Binding-site contacts:
Ligand atom NAJ contacts residue PRO244 of chain 1.B at 4.0 Å.
Ligand atom OAC contacts residue ALA227 of chain 2.A at 4.2 Å.
Ligand atom CAI contacts residue ALA210 of chain 1.B at 4.4 Å (hydrophobic).
Ligand atom OAD contacts residue PRO244 of chain 1.B at 3.4 Å.
Ligand atom NAJ contacts residue ALA209 of chain 1.B at 3.8 Å.
Ligand atom SAH contacts residue ALA227 of chain 2.A at 3.6 Å.
Ligand atom CAG contacts residue ALA242 of chain 1.B at 3.0 Å (hydrophobic).
Ligand atom SAH contacts residue ALA213 of chain 1.B at 4.0 Å.
Ligand atom OAD contacts residue ALA242 of chain 1.B at 4.0 Å.
Ligand atom SAH contacts residue ALA242 of chain 1.B at 3.6 Å (h-bond).
Ligand atom CAG contacts residue ALA227 of chain 2.A at 3.6 Å (hydrophobic).
Ligand atom CAF contacts residue ALA213 of chain 1.B at 4.4 Å (hydrophobic).
Ligand atom CAI contacts residue ALA243 of chain 1.B at 4.0 Å (hydrophobic).
Ligand atom CAF contacts residue VAL212 of chain 1.B at 3.8 Å (hydrophobic).
Ligand atom CAF contacts residue ALA210 of chain 1.B at 3.7 Å (hydrophobic).
Ligand atom CAI contacts residue ALA227 of chain 2.A at 3.9 Å (hydrophobic).
Ligand atom CAE contacts residue VAL212 of chain 1.B at 3.8 Å (hydrophobic).
Ligand atom CAE contacts residue ALA227 of chain 2.A at 3.4 Å (hydrophobic).
Ligand atom CAA contacts residue ALA210 of chain 1.B at 3.6 Å (hydrophobic).
Ligand atom CAG contacts residue PRO244 of chain 1.B at 4.4 Å (hydrophobic).
Ligand atom CAF contacts residue ALA227 of chain 2.A at 4.0 Å (hydrophobic).
Ligand atom CAI contacts residue PRO244 of chain 1.B at 4.2 Å (hydrophobic).
Ligand atom CAE contacts residue ALA243 of chain 1.B at 3.8 Å (hydrophobic).
Ligand atom NAJ contacts residue ALA210 of chain 1.B at 3.7 Å.
Ligand atom CAA contacts residue ALA209 of chain 1.B at 3.0 Å (hydrophobic).
Ligand atom CAB contacts residue ALA209 of chain 1.B at 4.4 Å (hydrophobic).
Ligand atom CAF contacts residue ALA243 of chain 1.B at 4.1 Å (hydrophobic).
Ligand atom SAH contacts residue VAL239 of chain 1.B at 3.9 Å.
Ligand atom CAE contacts residue ALA213 of chain 1.B at 3.3 Å (hydrophobic).
Ligand atom CAG contacts residue ALA243 of chain 1.B at 3.6 Å (hydrophobic).
Ligand atom CAE contacts residue ALA210 of chain 1.B at 3.7 Å (hydrophobic).
Ligand atom SAH contacts residue ALA231 of chain 2.A at 4.3 Å.
Ligand atom CAI contacts residue ALA242 of chain 1.B at 4.0 Å (hydrophobic).
Ligand atom SAK contacts residue PRO244 of chain 1.B at 4.0 Å.
Ligand atom SAH contacts residue ALA243 of chain 1.B at 3.7 Å.
Ligand atom CAE contacts residue ALA209 of chain 1.B at 4.4 Å (hydrophobic).
Ligand atom CAB contacts residue PRO244 of chain 1.B at 3.8 Å (hydrophobic).
Ligand atom CAF contacts residue ALA209 of chain 1.B at 3.6 Å (hydrophobic).

A protein and the small-molecule ligand that binds it are described below.
Small molecule (SMILES): CN(C)S(=O)(=O)c1ccsc1

Sequence of chain 1.B:
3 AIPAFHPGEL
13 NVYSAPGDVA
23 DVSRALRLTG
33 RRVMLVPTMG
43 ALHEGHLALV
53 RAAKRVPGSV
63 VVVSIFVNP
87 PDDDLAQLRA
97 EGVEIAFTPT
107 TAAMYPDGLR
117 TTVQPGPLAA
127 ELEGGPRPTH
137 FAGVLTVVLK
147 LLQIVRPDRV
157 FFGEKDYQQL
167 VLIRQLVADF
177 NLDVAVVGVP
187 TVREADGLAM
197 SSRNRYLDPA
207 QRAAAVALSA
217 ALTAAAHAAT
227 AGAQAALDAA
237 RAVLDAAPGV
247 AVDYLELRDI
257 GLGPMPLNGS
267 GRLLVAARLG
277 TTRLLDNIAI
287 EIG

Sequence of chain 2.A:
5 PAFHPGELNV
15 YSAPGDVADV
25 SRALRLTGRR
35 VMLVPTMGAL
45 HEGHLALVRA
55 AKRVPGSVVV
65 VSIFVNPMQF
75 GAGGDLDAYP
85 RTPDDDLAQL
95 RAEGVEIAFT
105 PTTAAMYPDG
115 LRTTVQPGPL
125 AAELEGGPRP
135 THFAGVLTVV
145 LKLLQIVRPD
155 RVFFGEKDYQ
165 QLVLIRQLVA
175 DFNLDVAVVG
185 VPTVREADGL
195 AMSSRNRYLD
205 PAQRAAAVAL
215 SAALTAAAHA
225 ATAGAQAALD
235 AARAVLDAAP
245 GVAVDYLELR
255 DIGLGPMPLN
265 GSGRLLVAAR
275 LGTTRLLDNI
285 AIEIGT